The protein below binds the small molecule below.
Small molecule (SMILES): CC(=O)N[C@@H]1[C@@H](O)[C@H](O)[C@@H](CO)O[C@H]1O

Binding-site contacts:
Ligand atom C7 contacts residue PHE7 of chain 1.C at 3.8 Å (hydrophobic).
Ligand atom O5 contacts residue ASN8 of chain 1.C at 2.4 Å (h-bond).
Ligand atom O7 contacts residue PHE7 of chain 1.C at 3.6 Å.
Ligand atom O7 contacts residue ASN8 of chain 1.C at 3.5 Å (h-bond).
Ligand atom C3 contacts residue ASN8 of chain 1.C at 3.8 Å.
Ligand atom C8 contacts residue PHE38 of chain 1.C at 3.6 Å (hydrophobic).
Ligand atom C5 contacts residue ASN8 of chain 1.C at 3.7 Å.
Ligand atom C7 contacts residue ASN8 of chain 1.C at 3.2 Å.
Ligand atom N2 contacts residue ASN8 of chain 1.C at 2.8 Å (h-bond).
Ligand atom C4 contacts residue ASN8 of chain 1.C at 4.3 Å.
Ligand atom C2 contacts residue ASN8 of chain 1.C at 2.5 Å.
Ligand atom C8 contacts residue ASN8 of chain 1.C at 3.3 Å.
Ligand atom C8 contacts residue PHE7 of chain 1.C at 3.6 Å (hydrophobic).
Ligand atom C1 contacts residue ASN8 of chain 1.C at 1.4 Å.
Ligand atom O5 contacts residue GLY4 of chain 1.C at 4.4 Å.

Sequence of chain 1.C:
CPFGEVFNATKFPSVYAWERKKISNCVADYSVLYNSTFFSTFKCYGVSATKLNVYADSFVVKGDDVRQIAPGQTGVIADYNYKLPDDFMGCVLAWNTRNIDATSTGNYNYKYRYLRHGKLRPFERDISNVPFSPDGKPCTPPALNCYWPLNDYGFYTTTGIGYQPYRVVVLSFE